A small-molecule ligand and the protein it binds are described below.
Small molecule (SMILES): CN1CCN(c2ccc3[nH]c(-c4c(N)c5c(F)cccc5[nH]c4=O)nc3c2)CC1

Binding-site contacts:
Ligand atom C28 contacts residue ALA76 of chain 1.A at 4.0 Å (hydrophobic).
Ligand atom C26 contacts residue GLU126 of chain 1.A at 3.9 Å.
Ligand atom C15 contacts residue ALA128 of chain 1.A at 3.3 Å (hydrophobic).
Ligand atom C26 contacts residue LEU194 of chain 1.A at 3.4 Å (hydrophobic).
Ligand atom C24 contacts residue VAL125 of chain 1.A at 3.7 Å (hydrophobic).
Ligand atom C9 contacts residue LEU48 of chain 1.A at 3.8 Å (hydrophobic).
Ligand atom C14 contacts residue GLY131 of chain 1.A at 3.8 Å.
Ligand atom N27 contacts residue ALA76 of chain 1.A at 3.6 Å.
Ligand atom N13 contacts residue TYR127 of chain 1.A at 4.0 Å.
Ligand atom C20 contacts residue VAL56 of chain 1.A at 4.1 Å (hydrophobic).
Ligand atom C25 contacts residue LEU194 of chain 1.A at 3.7 Å (hydrophobic).
Ligand atom C23 contacts residue EDO1 of chain 1.C at 3.8 Å.
Ligand atom C20 contacts residue LEU194 of chain 1.A at 3.7 Å (hydrophobic).
Ligand atom C26 contacts residue ALA76 of chain 1.A at 4.0 Å (hydrophobic).
Ligand atom C24 contacts residue ILE109 of chain 1.A at 4.0 Å (hydrophobic).
Ligand atom C10 contacts residue LEU48 of chain 1.A at 3.5 Å (hydrophobic).
Ligand atom O29 contacts residue GLU126 of chain 1.A at 4.1 Å.
Ligand atom C24 contacts residue EDO1 of chain 1.C at 3.5 Å.
Ligand atom O29 contacts residue TYR127 of chain 1.A at 3.1 Å.
Ligand atom F22 contacts residue VAL56 of chain 1.A at 3.4 Å.
Ligand atom N27 contacts residue GLU126 of chain 1.A at 3.2 Å (salt-bridge).
Ligand atom C21 contacts residue VAL56 of chain 1.A at 3.9 Å (hydrophobic).
Ligand atom C12 contacts residue ALA128 of chain 1.A at 4.1 Å (hydrophobic).
Ligand atom C25 contacts residue ILE109 of chain 1.A at 3.8 Å (hydrophobic).
Ligand atom C28 contacts residue ALA128 of chain 1.A at 3.8 Å (hydrophobic).
Ligand atom C15 contacts residue GLY131 of chain 1.A at 3.4 Å.
Ligand atom O29 contacts residue ALA128 of chain 1.A at 2.7 Å (h-bond).
Ligand atom C16 contacts residue SER129 of chain 1.A at 4.0 Å.
Ligand atom C28 contacts residue TYR127 of chain 1.A at 4.1 Å (hydrophobic).
Ligand atom C17 contacts residue LEU48 of chain 1.A at 3.9 Å (hydrophobic).
Ligand atom C25 contacts residue GLU126 of chain 1.A at 3.7 Å.
Ligand atom N13 contacts residue ALA128 of chain 1.A at 2.9 Å (h-bond).
Ligand atom N27 contacts residue LEU194 of chain 1.A at 3.6 Å.
Ligand atom C15 contacts residue SER129 of chain 1.A at 3.8 Å.
Ligand atom C14 contacts residue LEU48 of chain 1.A at 3.8 Å (hydrophobic).
Ligand atom N11 contacts residue LEU48 of chain 1.A at 3.3 Å.
Ligand atom C25 contacts residue VAL125 of chain 1.A at 3.5 Å (hydrophobic).
Ligand atom C16 contacts residue GLY131 of chain 1.A at 3.9 Å.
Ligand atom C12 contacts residue LEU48 of chain 1.A at 3.8 Å (hydrophobic).
Ligand atom C14 contacts residue ALA128 of chain 1.A at 3.4 Å (hydrophobic).

Sequence of chain 1.A:
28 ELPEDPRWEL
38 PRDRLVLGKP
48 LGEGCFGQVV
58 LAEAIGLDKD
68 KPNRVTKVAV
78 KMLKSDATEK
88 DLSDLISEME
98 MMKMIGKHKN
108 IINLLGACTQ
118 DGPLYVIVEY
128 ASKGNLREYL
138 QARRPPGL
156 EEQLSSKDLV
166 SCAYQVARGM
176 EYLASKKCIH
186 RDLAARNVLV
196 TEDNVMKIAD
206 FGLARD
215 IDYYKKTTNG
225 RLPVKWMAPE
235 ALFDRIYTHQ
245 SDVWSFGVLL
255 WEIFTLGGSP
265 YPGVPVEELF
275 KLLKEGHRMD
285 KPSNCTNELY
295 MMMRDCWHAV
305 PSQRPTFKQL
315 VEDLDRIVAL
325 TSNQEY